Sequence of chain 1.C:
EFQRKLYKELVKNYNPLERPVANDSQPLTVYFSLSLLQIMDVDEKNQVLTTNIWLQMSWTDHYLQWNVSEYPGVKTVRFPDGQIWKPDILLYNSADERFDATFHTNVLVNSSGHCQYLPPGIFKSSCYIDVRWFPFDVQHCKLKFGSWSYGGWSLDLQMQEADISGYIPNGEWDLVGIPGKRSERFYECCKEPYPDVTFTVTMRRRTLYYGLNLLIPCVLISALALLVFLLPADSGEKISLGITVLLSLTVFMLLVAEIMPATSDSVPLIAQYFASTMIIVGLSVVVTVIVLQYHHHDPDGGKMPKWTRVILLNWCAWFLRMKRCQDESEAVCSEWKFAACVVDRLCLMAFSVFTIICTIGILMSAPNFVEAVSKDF

Sequence of chain 1.B:
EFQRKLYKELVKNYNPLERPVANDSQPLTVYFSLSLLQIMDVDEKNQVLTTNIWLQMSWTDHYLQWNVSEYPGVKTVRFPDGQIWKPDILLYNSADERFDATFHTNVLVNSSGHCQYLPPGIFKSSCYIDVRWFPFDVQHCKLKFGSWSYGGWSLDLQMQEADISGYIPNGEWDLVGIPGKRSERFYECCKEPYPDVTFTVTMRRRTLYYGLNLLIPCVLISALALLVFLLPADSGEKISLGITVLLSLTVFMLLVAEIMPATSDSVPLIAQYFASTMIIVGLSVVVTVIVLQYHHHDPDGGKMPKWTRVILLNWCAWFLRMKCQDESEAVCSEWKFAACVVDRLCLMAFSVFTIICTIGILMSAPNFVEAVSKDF

Binding-site contacts:
Ligand atom O11 contacts residue LEU212 of chain 1.C at 3.0 Å (h-bond).
Ligand atom C10 contacts residue LEU212 of chain 1.C at 3.2 Å (hydrophobic).
Ligand atom C20 contacts residue PHE252 of chain 1.C at 3.6 Å (hydrophobic).
Ligand atom C05 contacts residue ASN213 of chain 1.C at 3.4 Å.
Ligand atom C19 contacts residue PRO217 of chain 1.C at 3.7 Å (hydrophobic).
Ligand atom C10 contacts residue ASN213 of chain 1.C at 3.6 Å.
Ligand atom C08 contacts residue ASN213 of chain 1.C at 3.1 Å.
Ligand atom O06 contacts residue ASN213 of chain 1.C at 3.5 Å (h-bond).
Ligand atom N12 contacts residue LEU212 of chain 1.C at 3.3 Å (h-bond).
Ligand atom O02 contacts residue THR250 of chain 1.B at 3.6 Å.
Ligand atom O02 contacts residue PHE252 of chain 1.C at 3.6 Å.
Ligand atom O11 contacts residue PRO217 of chain 1.C at 3.8 Å.
Ligand atom CL1 contacts residue ILE221 of chain 1.C at 3.4 Å.
Ligand atom C01 contacts residue THR250 of chain 1.B at 3.6 Å.
Ligand atom N09 contacts residue ASN213 of chain 1.C at 3.4 Å (h-bond).
Ligand atom C05 contacts residue MET253 of chain 1.B at 3.7 Å (hydrophobic).
Ligand atom C03 contacts residue PHE252 of chain 1.C at 3.6 Å (hydrophobic).
Ligand atom C14 contacts residue ALA275 of chain 1.B at 3.6 Å (hydrophobic).
Ligand atom C07 contacts residue ALA257 of chain 1.B at 3.9 Å (hydrophobic).
Ligand atom N18 contacts residue ALA271 of chain 1.B at 3.4 Å.
Ligand atom CL1 contacts residue MET278 of chain 1.B at 3.2 Å.
Ligand atom C08 contacts residue MET253 of chain 1.B at 3.7 Å (hydrophobic).
Ligand atom C10 contacts residue MET253 of chain 1.B at 2.8 Å (hydrophobic).
Ligand atom C13 contacts residue LEU212 of chain 1.C at 3.5 Å (hydrophobic).
Ligand atom N09 contacts residue MET253 of chain 1.B at 2.9 Å.
Ligand atom O17 contacts residue VAL267 of chain 1.B at 3.5 Å.
Ligand atom C19 contacts residue ASN213 of chain 1.C at 3.5 Å.
Ligand atom CL1 contacts residue PHE252 of chain 1.C at 3.3 Å.
Ligand atom C15 contacts residue ALA275 of chain 1.B at 3.7 Å (hydrophobic).
Ligand atom O06 contacts residue MET253 of chain 1.B at 3.8 Å.
Ligand atom C01 contacts residue VAL251 of chain 1.C at 3.3 Å (hydrophobic).
Ligand atom N12 contacts residue ASN213 of chain 1.C at 3.4 Å (h-bond).
Ligand atom C13 contacts residue MET253 of chain 1.B at 3.4 Å (hydrophobic).
Ligand atom C01 contacts residue LEU254 of chain 1.B at 3.4 Å (hydrophobic).
Ligand atom C16 contacts residue ALA275 of chain 1.B at 3.5 Å (hydrophobic).
Ligand atom O11 contacts residue MET253 of chain 1.B at 3.4 Å.
Ligand atom CL1 contacts residue PRO217 of chain 1.C at 3.5 Å.
Ligand atom O17 contacts residue ALA271 of chain 1.B at 3.6 Å.
Ligand atom C14 contacts residue LEU212 of chain 1.C at 3.5 Å (hydrophobic).
Ligand atom N12 contacts residue MET253 of chain 1.B at 2.7 Å.

This protein binds this small molecule.
Small molecule (SMILES): COc1cc(OC)c(NC(=O)Nc2cc(C)on2)cc1Cl